The protein below binds the small molecule below.
Small molecule (SMILES): OC[C@H]1O[C@H](O)[C@H](O)[C@@H](O)[C@H]1O

Binding-site contacts:
Ligand atom C6 contacts residue PRO109 of chain 1.B at 3.5 Å (hydrophobic).
Ligand atom C2 contacts residue GLY112 of chain 1.B at 4.3 Å.
Ligand atom C1 contacts residue GLY111 of chain 1.B at 3.5 Å.
Ligand atom C5 contacts residue GLY112 of chain 1.B at 4.1 Å.
Ligand atom C6 contacts residue GLU75 of chain 1.B at 3.5 Å.
Ligand atom O3 contacts residue HIS125 of chain 1.B at 4.3 Å.
Ligand atom O6 contacts residue GLY111 of chain 1.B at 2.8 Å (h-bond).
Ligand atom C6 contacts residue HIS125 of chain 1.B at 3.9 Å.
Ligand atom O6 contacts residue VAL123 of chain 1.B at 3.6 Å.
Ligand atom C2 contacts residue HIS129 of chain 1.B at 4.3 Å.
Ligand atom C6 contacts residue GLY111 of chain 1.B at 3.5 Å.
Ligand atom C3 contacts residue HIS125 of chain 1.B at 4.1 Å.
Ligand atom O6 contacts residue LYS110 of chain 1.B at 3.5 Å.
Ligand atom C6 contacts residue HIS108 of chain 1.B at 3.9 Å.
Ligand atom O3 contacts residue ASP127 of chain 1.B at 2.7 Å (salt-bridge).
Ligand atom C1 contacts residue GLY112 of chain 1.B at 4.1 Å.
Ligand atom C5 contacts residue HIS108 of chain 1.B at 4.3 Å.
Ligand atom O5 contacts residue GLU75 of chain 1.B at 4.3 Å.
Ligand atom C6 contacts residue LYS110 of chain 1.B at 4.4 Å.
Ligand atom C3 contacts residue HIS129 of chain 1.B at 3.9 Å.
Ligand atom C3 contacts residue ASP127 of chain 1.B at 3.4 Å.
Ligand atom O4 contacts residue GLY112 of chain 1.B at 3.4 Å.
Ligand atom C4 contacts residue ASP127 of chain 1.B at 4.3 Å.
Ligand atom C2 contacts residue GLY111 of chain 1.B at 4.2 Å.
Ligand atom O5 contacts residue GLY112 of chain 1.B at 3.2 Å (h-bond).
Ligand atom C5 contacts residue HIS125 of chain 1.B at 3.7 Å.
Ligand atom C5 contacts residue GLY111 of chain 1.B at 4.2 Å.
Ligand atom O5 contacts residue GLY111 of chain 1.B at 3.0 Å.
Ligand atom C4 contacts residue HIS108 of chain 1.B at 3.5 Å.
Ligand atom O6 contacts residue GLY112 of chain 1.B at 4.2 Å.
Ligand atom O3 contacts residue HIS129 of chain 1.B at 3.0 Å (h-bond).
Ligand atom C4 contacts residue HIS125 of chain 1.B at 3.8 Å.
Ligand atom C6 contacts residue GLY112 of chain 1.B at 3.9 Å.
Ligand atom O4 contacts residue HIS108 of chain 1.B at 2.8 Å (h-bond).
Ligand atom O6 contacts residue PRO109 of chain 1.B at 3.7 Å.
Ligand atom C6 contacts residue VAL123 of chain 1.B at 4.1 Å (hydrophobic).
Ligand atom C4 contacts residue HIS129 of chain 1.B at 3.9 Å.
Ligand atom O6 contacts residue GLU75 of chain 1.B at 2.6 Å (salt-bridge).
Ligand atom O4 contacts residue HIS129 of chain 1.B at 3.0 Å (h-bond).
Ligand atom C5 contacts residue GLU75 of chain 1.B at 3.7 Å.

Sequence of chain 1.B:
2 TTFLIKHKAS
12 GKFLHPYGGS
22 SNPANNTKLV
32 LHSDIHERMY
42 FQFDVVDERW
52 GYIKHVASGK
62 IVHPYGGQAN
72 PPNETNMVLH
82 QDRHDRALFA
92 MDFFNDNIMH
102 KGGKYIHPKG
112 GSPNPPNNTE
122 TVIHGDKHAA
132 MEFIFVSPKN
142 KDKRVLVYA